This protein binds this small molecule.
Small molecule (SMILES): N[C@@H](CCC(=O)O)C(=O)O

Binding-site contacts:
Ligand atom C contacts residue SER335 of chain 1.A at 3.3 Å.
Ligand atom O contacts residue SER335 of chain 1.A at 2.5 Å (h-bond).
Ligand atom C contacts residue THR450 of chain 1.A at 3.2 Å.
Ligand atom O contacts residue THR450 of chain 1.A at 3.1 Å (h-bond).
Ligand atom CD contacts residue ASP446 of chain 1.A at 3.6 Å.
Ligand atom CA contacts residue THR450 of chain 1.A at 3.9 Å.
Ligand atom CG contacts residue VAL413 of chain 1.A at 4.2 Å (hydrophobic).
Ligand atom CD contacts residue VAL413 of chain 1.A at 4.2 Å (hydrophobic).
Ligand atom CD contacts residue GLY417 of chain 1.A at 3.8 Å.
Ligand atom OE2 contacts residue PRO414 of chain 1.A at 3.8 Å.
Ligand atom CD contacts residue ARG449 of chain 1.A at 3.1 Å.
Ligand atom OE1 contacts residue ALA416 of chain 1.A at 3.0 Å (h-bond).
Ligand atom OE1 contacts residue GLY417 of chain 1.A at 3.4 Å.
Ligand atom OE2 contacts residue VAL413 of chain 1.A at 3.5 Å (h-bond).
Ligand atom OE2 contacts residue ARG449 of chain 1.A at 3.3 Å (salt-bridge).
Ligand atom CG contacts residue THR372 of chain 1.A at 3.6 Å.
Ligand atom OXT contacts residue ASN453 of chain 1.A at 2.7 Å (h-bond).
Ligand atom CB contacts residue MET369 of chain 1.A at 3.9 Å (hydrophobic).
Ligand atom C contacts residue ASN453 of chain 1.A at 3.9 Å.
Ligand atom CB contacts residue VAL413 of chain 1.A at 3.6 Å (hydrophobic).
Ligand atom CG contacts residue ALA416 of chain 1.A at 3.9 Å (hydrophobic).
Ligand atom OE1 contacts residue THR372 of chain 1.A at 3.7 Å.
Ligand atom N contacts residue VAL413 of chain 1.A at 3.9 Å.
Ligand atom OXT contacts residue THR450 of chain 1.A at 3.5 Å (h-bond).
Ligand atom N contacts residue ASP446 of chain 1.A at 2.9 Å (salt-bridge).
Ligand atom O contacts residue SER334 of chain 1.A at 3.2 Å.
Ligand atom OE2 contacts residue ASP446 of chain 1.A at 2.5 Å (salt-bridge).
Ligand atom CD contacts residue ALA416 of chain 1.A at 3.0 Å (hydrophobic).
Ligand atom OE2 contacts residue ALA416 of chain 1.A at 2.8 Å (h-bond).
Ligand atom OE1 contacts residue ARG449 of chain 1.A at 2.4 Å (salt-bridge).
Ligand atom OE1 contacts residue ASP446 of chain 1.A at 4.0 Å.
Ligand atom CG contacts residue MET369 of chain 1.A at 4.1 Å (hydrophobic).
Ligand atom CG contacts residue ALA411 of chain 1.A at 4.3 Å (hydrophobic).
Ligand atom CA contacts residue ASP446 of chain 1.A at 3.8 Å.
Ligand atom N contacts residue THR450 of chain 1.A at 3.7 Å.
Ligand atom CB contacts residue ALA411 of chain 1.A at 3.9 Å (hydrophobic).
Ligand atom N contacts residue SER333 of chain 1.A at 3.9 Å.
Ligand atom OXT contacts residue SER335 of chain 1.A at 2.9 Å (h-bond).
Ligand atom OXT contacts residue MET369 of chain 1.A at 3.8 Å.
Ligand atom OE2 contacts residue GLY417 of chain 1.A at 4.2 Å.

Sequence of chain 1.A:
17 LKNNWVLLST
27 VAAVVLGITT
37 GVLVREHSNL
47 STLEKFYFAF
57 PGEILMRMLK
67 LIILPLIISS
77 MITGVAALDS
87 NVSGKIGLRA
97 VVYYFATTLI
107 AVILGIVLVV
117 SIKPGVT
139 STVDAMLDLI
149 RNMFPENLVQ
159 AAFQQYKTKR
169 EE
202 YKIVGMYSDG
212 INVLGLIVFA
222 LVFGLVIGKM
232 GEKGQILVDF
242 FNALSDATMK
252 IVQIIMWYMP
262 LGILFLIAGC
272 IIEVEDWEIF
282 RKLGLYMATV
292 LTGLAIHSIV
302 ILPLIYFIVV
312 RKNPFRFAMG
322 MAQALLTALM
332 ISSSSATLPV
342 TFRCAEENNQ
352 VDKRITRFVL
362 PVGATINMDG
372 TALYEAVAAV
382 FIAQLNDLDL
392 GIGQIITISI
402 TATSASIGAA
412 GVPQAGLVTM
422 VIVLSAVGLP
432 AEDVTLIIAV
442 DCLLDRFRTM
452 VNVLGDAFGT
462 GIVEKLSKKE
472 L